Sequence of chain 1.C:
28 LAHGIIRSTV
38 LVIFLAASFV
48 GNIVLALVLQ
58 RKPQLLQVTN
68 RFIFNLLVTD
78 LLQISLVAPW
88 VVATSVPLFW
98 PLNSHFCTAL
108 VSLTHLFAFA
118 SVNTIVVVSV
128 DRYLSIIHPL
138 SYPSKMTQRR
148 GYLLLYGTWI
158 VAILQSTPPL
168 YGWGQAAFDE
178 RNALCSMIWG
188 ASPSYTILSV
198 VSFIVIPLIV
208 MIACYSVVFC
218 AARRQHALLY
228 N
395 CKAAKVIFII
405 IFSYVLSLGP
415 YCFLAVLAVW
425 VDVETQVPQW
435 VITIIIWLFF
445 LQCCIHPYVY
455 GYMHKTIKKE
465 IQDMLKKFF

This small molecule binds to this protein.
Small molecule (SMILES): Cc1ccnc(NC(=S)Nc2cccc(C(F)(F)F)c2)c1

Binding-site contacts:
Ligand atom F03 contacts residue PHE103 of chain 1.C at 4.5 Å.
Ligand atom C11 contacts residue PHE103 of chain 1.C at 4.2 Å (hydrophobic).
Ligand atom S01 contacts residue PRO98 of chain 1.C at 3.6 Å.
Ligand atom C10 contacts residue PHE103 of chain 1.C at 4.3 Å (hydrophobic).
Ligand atom N03 contacts residue LEU99 of chain 1.C at 4.0 Å.
Ligand atom C13 contacts residue ASN100 of chain 1.C at 4.3 Å.
Ligand atom F01 contacts residue ASN100 of chain 1.C at 3.0 Å.
Ligand atom C14 contacts residue ASN100 of chain 1.C at 4.2 Å.